Binding-site contacts:
Ligand atom C12 contacts residue ARG272 of chain 1.A at 3.3 Å.
Ligand atom N11 contacts residue LEU232 of chain 1.A at 3.7 Å.
Ligand atom C3 contacts residue TYR207 of chain 1.A at 3.4 Å (hydrophobic).
Ligand atom C21 contacts residue SER239 of chain 1.A at 3.4 Å.
Ligand atom C2 contacts residue LYS238 of chain 1.A at 3.7 Å.
Ligand atom O23 contacts residue SER239 of chain 1.A at 2.8 Å (h-bond).
Ligand atom O1 contacts residue GLY234 of chain 1.A at 3.6 Å (h-bond).
Ligand atom N14 contacts residue TYR207 of chain 1.A at 3.3 Å (h-bond).
Ligand atom N9 contacts residue ARG272 of chain 1.A at 3.7 Å.
Ligand atom C17 contacts residue TYR207 of chain 1.A at 3.7 Å (hydrophobic).
Ligand atom O23 contacts residue LYS238 of chain 1.A at 3.6 Å.
Ligand atom C7 contacts residue ASN130 of chain 1.A at 3.7 Å.
Ligand atom C12 contacts residue GLN132 of chain 1.A at 3.5 Å.
Ligand atom N9 contacts residue ASN130 of chain 1.A at 3.1 Å (h-bond).
Ligand atom C15 contacts residue LYS238 of chain 1.A at 3.6 Å.
Ligand atom C10 contacts residue TYR207 of chain 1.A at 3.3 Å (hydrophobic).
Ligand atom N11 contacts residue ASP199 of chain 1.A at 2.9 Å (salt-bridge).
Ligand atom N8 contacts residue ARG272 of chain 1.A at 3.3 Å (salt-bridge).
Ligand atom C19 contacts residue GLY203 of chain 1.A at 3.7 Å.
Ligand atom N11 contacts residue CYS152 of chain 1.A at 3.7 Å.
Ligand atom C18 contacts residue LYS238 of chain 1.A at 3.5 Å.
Ligand atom N6 contacts residue ARG272 of chain 1.A at 3.4 Å (salt-bridge).
Ligand atom C12 contacts residue ASP111 of chain 1.A at 3.6 Å.
Ligand atom C5 contacts residue ARG272 of chain 1.A at 3.5 Å.
Ligand atom C7 contacts residue ASP199 of chain 1.A at 3.2 Å.
Ligand atom N6 contacts residue TYR207 of chain 1.A at 3.2 Å (h-bond).
Ligand atom N4 contacts residue MSE154 of chain 1.A at 3.6 Å (h-bond).
Ligand atom C10 contacts residue ARG272 of chain 1.A at 3.3 Å.
Ligand atom O22 contacts residue SER239 of chain 1.A at 2.7 Å (h-bond).
Ligand atom O22 contacts residue GLN204 of chain 1.A at 2.9 Å (h-bond).
Ligand atom N6 contacts residue LYS238 of chain 1.A at 3.1 Å (salt-bridge).
Ligand atom N11 contacts residue ASN130 of chain 1.A at 2.8 Å (h-bond).
Ligand atom C3 contacts residue ARG272 of chain 1.A at 3.6 Å.
Ligand atom C2 contacts residue ASP199 of chain 1.A at 3.7 Å.
Ligand atom O1 contacts residue LYS238 of chain 1.A at 2.7 Å (salt-bridge).
Ligand atom N8 contacts residue ASP111 of chain 1.A at 2.8 Å (salt-bridge).
Ligand atom N8 contacts residue GLN132 of chain 1.A at 3.4 Å (h-bond).
Ligand atom N4 contacts residue ASP199 of chain 1.A at 2.6 Å (salt-bridge).
Ligand atom C16 contacts residue LYS238 of chain 1.A at 3.5 Å.
Ligand atom C12 contacts residue TYR207 of chain 1.A at 3.7 Å (hydrophobic).

Sequence of chain 1.A:
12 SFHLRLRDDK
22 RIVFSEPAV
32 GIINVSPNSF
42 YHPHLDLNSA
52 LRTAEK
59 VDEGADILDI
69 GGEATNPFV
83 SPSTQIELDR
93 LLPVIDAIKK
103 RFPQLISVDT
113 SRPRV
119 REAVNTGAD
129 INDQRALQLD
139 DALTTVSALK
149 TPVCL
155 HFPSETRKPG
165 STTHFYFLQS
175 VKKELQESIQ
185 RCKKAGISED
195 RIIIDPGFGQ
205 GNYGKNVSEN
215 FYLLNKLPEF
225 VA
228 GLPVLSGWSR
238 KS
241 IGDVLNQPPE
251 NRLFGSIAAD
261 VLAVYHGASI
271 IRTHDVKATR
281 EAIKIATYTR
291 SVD

This protein binds this small molecule.
Small molecule (SMILES): Nc1nc(O)c2nc(CNc3ccc(C(=O)O)cc3)cnc2n1